Sequence of chain 1.A:
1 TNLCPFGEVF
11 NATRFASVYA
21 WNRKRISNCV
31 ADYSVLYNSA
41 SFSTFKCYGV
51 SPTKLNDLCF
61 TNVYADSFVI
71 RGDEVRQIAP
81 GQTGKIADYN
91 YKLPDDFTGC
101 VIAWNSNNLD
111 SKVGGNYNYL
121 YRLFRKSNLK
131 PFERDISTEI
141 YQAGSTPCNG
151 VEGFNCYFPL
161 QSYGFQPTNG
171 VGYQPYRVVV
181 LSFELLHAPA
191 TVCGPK

Binding-site contacts:
Ligand atom O7 contacts residue TYR105 of chain 1.B at 2.9 Å (h-bond).
Ligand atom O3 contacts residue GLN1 of chain 1.B at 3.8 Å.
Ligand atom C1 contacts residue SER41 of chain 1.A at 3.8 Å.
Ligand atom C4 contacts residue ASN11 of chain 1.A at 4.2 Å.
Ligand atom C1 contacts residue PHE103 of chain 1.B at 4.1 Å (hydrophobic).
Ligand atom C3 contacts residue TYR105 of chain 1.B at 4.1 Å (hydrophobic).
Ligand atom O5 contacts residue PHE103 of chain 1.B at 3.6 Å.
Ligand atom C3 contacts residue TYR104 of chain 1.B at 3.9 Å (hydrophobic).
Ligand atom C6 contacts residue PHE103 of chain 1.B at 3.9 Å (hydrophobic).
Ligand atom C7 contacts residue TYR104 of chain 1.B at 3.9 Å (hydrophobic).
Ligand atom C5 contacts residue ASN11 of chain 1.A at 3.7 Å.
Ligand atom C8 contacts residue TRP106 of chain 1.B at 3.6 Å (hydrophobic).
Ligand atom C8 contacts residue SER39 of chain 1.A at 3.5 Å.
Ligand atom C8 contacts residue GLN1 of chain 1.B at 3.8 Å.
Ligand atom O5 contacts residue ASN11 of chain 1.A at 2.4 Å (h-bond).
Ligand atom C7 contacts residue ASN11 of chain 1.A at 3.5 Å.
Ligand atom O7 contacts residue GLN1 of chain 1.B at 3.0 Å.
Ligand atom C4 contacts residue TRP104 of chain 1.A at 3.6 Å (hydrophobic).
Ligand atom C1 contacts residue TYR104 of chain 1.B at 3.8 Å (hydrophobic).
Ligand atom N2 contacts residue TYR104 of chain 1.B at 2.9 Å (h-bond).
Ligand atom C2 contacts residue TYR104 of chain 1.B at 3.7 Å (hydrophobic).
Ligand atom O5 contacts residue SER41 of chain 1.A at 3.3 Å.
Ligand atom C5 contacts residue TRP104 of chain 1.A at 4.1 Å (hydrophobic).
Ligand atom O4 contacts residue TRP104 of chain 1.A at 3.2 Å.
Ligand atom C7 contacts residue GLN1 of chain 1.B at 3.5 Å.
Ligand atom C2 contacts residue ASN11 of chain 1.A at 2.4 Å.
Ligand atom N2 contacts residue GLN1 of chain 1.B at 4.3 Å.
Ligand atom C8 contacts residue TYR105 of chain 1.B at 4.2 Å (hydrophobic).
Ligand atom C8 contacts residue SER41 of chain 1.A at 3.6 Å.
Ligand atom C3 contacts residue ASN11 of chain 1.A at 3.7 Å.
Ligand atom N2 contacts residue ASN11 of chain 1.A at 2.8 Å (h-bond).
Ligand atom C1 contacts residue ASN11 of chain 1.A at 1.4 Å.
Ligand atom O7 contacts residue ASN11 of chain 1.A at 3.8 Å.
Ligand atom C5 contacts residue PHE103 of chain 1.B at 3.8 Å (hydrophobic).
Ligand atom C8 contacts residue TYR104 of chain 1.B at 3.4 Å (hydrophobic).
Ligand atom C7 contacts residue TYR105 of chain 1.B at 3.8 Å (hydrophobic).
Ligand atom O4 contacts residue TYR105 of chain 1.B at 3.7 Å.
Ligand atom C6 contacts residue SER41 of chain 1.A at 4.1 Å.
Ligand atom C6 contacts residue PHE42 of chain 1.A at 3.6 Å (hydrophobic).
Ligand atom C6 contacts residue TRP104 of chain 1.A at 3.4 Å (hydrophobic).

The protein below binds the small molecule below.
Small molecule (SMILES): CC(=O)N[C@H]1[C@H](O[C@H]2[C@H](O)[C@@H](NC(C)=O)CO[C@@H]2CO[C@@H]2O[C@@H](C)[C@@H](O)[C@@H](O)[C@@H]2O)O[C@H](CO)[C@@H](O[C@@H]2O[C@H](CO)[C@@H](O)[C@H](O)[C@@H]2O)[C@@H]1O

Sequence of chain 1.B:
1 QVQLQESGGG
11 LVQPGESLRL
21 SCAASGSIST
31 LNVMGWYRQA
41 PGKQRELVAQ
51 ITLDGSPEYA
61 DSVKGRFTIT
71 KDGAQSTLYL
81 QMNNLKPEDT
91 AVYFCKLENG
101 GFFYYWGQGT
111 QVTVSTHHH